Sequence of chain 1.B:
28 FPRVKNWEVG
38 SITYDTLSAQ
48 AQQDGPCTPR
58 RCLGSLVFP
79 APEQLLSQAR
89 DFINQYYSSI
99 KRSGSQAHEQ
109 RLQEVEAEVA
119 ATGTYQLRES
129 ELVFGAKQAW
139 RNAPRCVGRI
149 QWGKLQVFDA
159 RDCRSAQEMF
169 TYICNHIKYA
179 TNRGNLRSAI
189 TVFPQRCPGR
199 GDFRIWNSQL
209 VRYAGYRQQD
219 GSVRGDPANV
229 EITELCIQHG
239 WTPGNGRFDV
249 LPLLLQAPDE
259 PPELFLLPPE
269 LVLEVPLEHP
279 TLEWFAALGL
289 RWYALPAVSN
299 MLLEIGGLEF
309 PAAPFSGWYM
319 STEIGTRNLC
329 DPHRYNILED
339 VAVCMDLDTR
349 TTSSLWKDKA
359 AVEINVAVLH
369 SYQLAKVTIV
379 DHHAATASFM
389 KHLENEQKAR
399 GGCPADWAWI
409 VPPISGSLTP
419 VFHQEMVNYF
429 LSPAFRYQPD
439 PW

Binding-site contacts:
Ligand atom O29 contacts residue TRP407 of chain 1.B at 3.6 Å.
Ligand atom N01 contacts residue HEM1 of chain 1.O at 3.7 Å.
Ligand atom N02 contacts residue GLU321 of chain 1.B at 2.6 Å (salt-bridge).
Ligand atom C11 contacts residue PHE313 of chain 1.B at 3.7 Å (hydrophobic).
Ligand atom C07 contacts residue VAL296 of chain 1.B at 3.1 Å (hydrophobic).
Ligand atom C21 contacts residue HEM1 of chain 1.O at 3.5 Å.
Ligand atom N02 contacts residue HEM1 of chain 1.O at 3.6 Å.
Ligand atom O29 contacts residue GOL1 of chain 1.U at 3.8 Å.
Ligand atom C06 contacts residue HEM1 of chain 1.O at 3.6 Å.
Ligand atom N02 contacts residue TRP316 of chain 1.B at 2.8 Å (h-bond).
Ligand atom N28 contacts residue H4B1 of chain 1.P at 3.1 Å (h-bond).
Ligand atom C11 contacts residue GLY315 of chain 1.B at 3.8 Å.
Ligand atom C33 contacts residue PHE65 of chain 1.B at 3.3 Å (hydrophobic).
Ligand atom C09 contacts residue GLU321 of chain 1.B at 3.6 Å.
Ligand atom N01 contacts residue GLU321 of chain 1.B at 2.7 Å (salt-bridge).
Ligand atom C02 contacts residue GLU321 of chain 1.B at 3.5 Å.
Ligand atom C31 contacts residue VAL64 of chain 1.B at 3.9 Å (hydrophobic).
Ligand atom C03 contacts residue HEM1 of chain 1.O at 3.3 Å.
Ligand atom C06 contacts residue VAL296 of chain 1.B at 3.4 Å (hydrophobic).
Ligand atom C04 contacts residue HEM1 of chain 1.O at 3.7 Å.
Ligand atom C10 contacts residue HEM1 of chain 1.O at 3.8 Å.
Ligand atom N28 contacts residue GOL1 of chain 1.U at 3.7 Å.
Ligand atom C23 contacts residue TYR435 of chain 1.B at 3.9 Å (hydrophobic).
Ligand atom C08 contacts residue VAL296 of chain 1.B at 3.8 Å (hydrophobic).
Ligand atom N02 contacts residue TYR317 of chain 1.B at 3.6 Å.
Ligand atom C31 contacts residue GOL1 of chain 1.U at 3.6 Å.
Ligand atom C08 contacts residue HEM1 of chain 1.O at 3.7 Å.
Ligand atom C06 contacts residue PHE313 of chain 1.B at 3.6 Å (hydrophobic).
Ligand atom C02 contacts residue TRP316 of chain 1.B at 3.8 Å (hydrophobic).
Ligand atom C22 contacts residue HEM1 of chain 1.O at 3.8 Å.
Ligand atom C11 contacts residue HEM1 of chain 1.O at 3.3 Å.
Ligand atom C27 contacts residue HEM1 of chain 1.O at 3.0 Å.
Ligand atom C07 contacts residue HEM1 of chain 1.O at 3.8 Å.
Ligand atom N28 contacts residue HEM1 of chain 1.O at 2.5 Å (h-bond).
Ligand atom C25 contacts residue HEM1 of chain 1.O at 3.0 Å.
Ligand atom C26 contacts residue HEM1 of chain 1.O at 2.9 Å.
Ligand atom C10 contacts residue GLU321 of chain 1.B at 3.6 Å.
Ligand atom C09 contacts residue HEM1 of chain 1.O at 3.2 Å.
Ligand atom C30 contacts residue TYR435 of chain 1.B at 3.6 Å (hydrophobic).
Ligand atom C02 contacts residue HEM1 of chain 1.O at 3.6 Å.

The protein below binds the small molecule below.
Small molecule (SMILES): Cc1cc(N)nc2cc(-c3ccc(OCC4CC4)c(CN)c3)ccc12